Binding-site contacts:
Ligand atom C3 contacts residue ASN255 of chain 1.B at 3.8 Å.
Ligand atom C1 contacts residue TRP161 of chain 1.B at 3.7 Å (hydrophobic).
Ligand atom C1 contacts residue ASN255 of chain 1.B at 1.4 Å.
Ligand atom C3 contacts residue TRP161 of chain 1.B at 4.4 Å (hydrophobic).
Ligand atom C6 contacts residue TRP161 of chain 1.B at 4.2 Å (hydrophobic).
Ligand atom O5 contacts residue ASN255 of chain 1.B at 2.4 Å (h-bond).
Ligand atom C2 contacts residue ASN255 of chain 1.B at 2.5 Å.
Ligand atom N2 contacts residue ASN255 of chain 1.B at 2.9 Å (h-bond).
Ligand atom O7 contacts residue THR254 of chain 1.B at 4.5 Å.
Ligand atom O5 contacts residue TRP161 of chain 1.B at 3.9 Å.
Ligand atom C5 contacts residue ASN255 of chain 1.B at 3.7 Å.
Ligand atom C8 contacts residue VAL253 of chain 1.B at 4.5 Å (hydrophobic).
Ligand atom C4 contacts residue ASN255 of chain 1.B at 4.2 Å.
Ligand atom C5 contacts residue TRP161 of chain 1.B at 3.7 Å (hydrophobic).
Ligand atom O7 contacts residue ASN255 of chain 1.B at 3.4 Å (h-bond).
Ligand atom C7 contacts residue ASN255 of chain 1.B at 3.6 Å.

A protein and the small-molecule ligand that binds it are described below.
Small molecule (SMILES): CC(=O)N[C@@H]1[C@@H](O)[C@H](O)[C@@H](CO)O[C@H]1O

Sequence of chain 1.B:
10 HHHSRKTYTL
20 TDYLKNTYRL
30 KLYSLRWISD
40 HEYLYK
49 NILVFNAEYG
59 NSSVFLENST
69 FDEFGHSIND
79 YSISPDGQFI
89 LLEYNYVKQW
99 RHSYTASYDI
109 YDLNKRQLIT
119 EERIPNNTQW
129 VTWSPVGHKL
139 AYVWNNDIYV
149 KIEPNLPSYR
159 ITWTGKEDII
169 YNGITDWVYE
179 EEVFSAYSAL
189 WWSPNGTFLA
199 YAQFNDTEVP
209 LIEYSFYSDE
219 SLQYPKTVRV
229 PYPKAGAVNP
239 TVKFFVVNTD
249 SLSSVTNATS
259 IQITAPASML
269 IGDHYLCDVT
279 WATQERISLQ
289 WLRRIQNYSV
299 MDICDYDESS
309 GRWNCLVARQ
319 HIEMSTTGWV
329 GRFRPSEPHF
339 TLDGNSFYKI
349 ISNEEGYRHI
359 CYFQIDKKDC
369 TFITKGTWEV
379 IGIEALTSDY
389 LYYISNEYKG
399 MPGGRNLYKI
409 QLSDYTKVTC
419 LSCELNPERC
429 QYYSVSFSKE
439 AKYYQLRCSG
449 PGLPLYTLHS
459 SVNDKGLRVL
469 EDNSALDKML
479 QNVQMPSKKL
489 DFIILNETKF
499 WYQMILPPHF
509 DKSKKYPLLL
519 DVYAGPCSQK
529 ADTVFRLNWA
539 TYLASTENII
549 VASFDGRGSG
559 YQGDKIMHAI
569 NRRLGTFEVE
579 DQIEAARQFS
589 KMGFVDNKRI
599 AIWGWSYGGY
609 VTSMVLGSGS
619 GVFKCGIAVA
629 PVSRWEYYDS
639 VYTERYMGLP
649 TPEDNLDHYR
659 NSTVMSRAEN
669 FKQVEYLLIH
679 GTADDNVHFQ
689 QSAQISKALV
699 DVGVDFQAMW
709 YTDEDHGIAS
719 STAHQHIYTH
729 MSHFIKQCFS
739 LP